The small molecule below binds the protein below.
Small molecule (SMILES): Cc1cc(CCCCCCCOc2ccc(C3=NCCO3)cc2)on1

Sequence of chain 34.C:
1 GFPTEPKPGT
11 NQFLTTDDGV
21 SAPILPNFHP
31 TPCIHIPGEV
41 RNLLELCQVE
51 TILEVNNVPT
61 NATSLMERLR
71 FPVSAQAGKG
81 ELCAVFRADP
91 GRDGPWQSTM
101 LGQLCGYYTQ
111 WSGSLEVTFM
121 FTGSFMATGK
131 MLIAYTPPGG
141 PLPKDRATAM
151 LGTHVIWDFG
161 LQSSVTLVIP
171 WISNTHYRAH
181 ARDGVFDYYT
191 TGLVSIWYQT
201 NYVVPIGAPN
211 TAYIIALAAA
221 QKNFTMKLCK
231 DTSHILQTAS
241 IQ

Sequence of chain 33.C:
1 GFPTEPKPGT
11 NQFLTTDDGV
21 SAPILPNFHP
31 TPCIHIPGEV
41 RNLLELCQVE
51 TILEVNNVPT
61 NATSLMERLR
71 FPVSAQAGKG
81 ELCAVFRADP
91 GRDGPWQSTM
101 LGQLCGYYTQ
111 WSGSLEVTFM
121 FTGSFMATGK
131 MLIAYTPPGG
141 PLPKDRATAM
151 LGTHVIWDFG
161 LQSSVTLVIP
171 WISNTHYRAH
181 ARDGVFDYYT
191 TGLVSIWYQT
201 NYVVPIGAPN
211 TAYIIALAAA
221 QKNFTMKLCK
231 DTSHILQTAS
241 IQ

Sequence of chain 33.A:
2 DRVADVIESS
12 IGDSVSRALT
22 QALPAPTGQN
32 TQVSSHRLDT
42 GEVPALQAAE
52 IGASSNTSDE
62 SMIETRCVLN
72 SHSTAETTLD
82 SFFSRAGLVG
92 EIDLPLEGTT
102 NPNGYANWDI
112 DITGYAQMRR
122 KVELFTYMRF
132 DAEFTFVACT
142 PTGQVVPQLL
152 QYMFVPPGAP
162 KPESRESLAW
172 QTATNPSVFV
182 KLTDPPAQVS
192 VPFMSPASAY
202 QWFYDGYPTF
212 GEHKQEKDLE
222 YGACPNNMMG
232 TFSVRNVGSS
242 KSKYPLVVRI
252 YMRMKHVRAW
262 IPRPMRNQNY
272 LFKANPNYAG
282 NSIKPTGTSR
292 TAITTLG

Binding-site contacts:
Ligand atom C3B contacts residue TRP203 of chain 33.A at 3.2 Å (hydrophobic).
Ligand atom C6C contacts residue TYR201 of chain 33.A at 4.0 Å (hydrophobic).
Ligand atom C5 contacts residue PHE233 of chain 33.A at 3.9 Å (hydrophobic).
Ligand atom O1A contacts residue ASN228 of chain 33.A at 3.7 Å.
Ligand atom C7C contacts residue MET230 of chain 33.A at 4.0 Å (hydrophobic).
Ligand atom C5B contacts residue ILE111 of chain 33.A at 4.0 Å (hydrophobic).
Ligand atom C6B contacts residue ILE113 of chain 33.A at 4.0 Å (hydrophobic).
Ligand atom C5 contacts residue PHE155 of chain 33.A at 3.9 Å (hydrophobic).
Ligand atom C3B contacts residue ASN228 of chain 33.A at 4.0 Å.
Ligand atom C31 contacts residue VAL179 of chain 33.A at 3.5 Å (hydrophobic).
Ligand atom O1 contacts residue PHE233 of chain 33.A at 3.1 Å.
Ligand atom C4C contacts residue VAL192 of chain 33.A at 3.5 Å (hydrophobic).
Ligand atom C4 contacts residue ILE24 of chain 33.C at 4.0 Å (hydrophobic).
Ligand atom O1 contacts residue PHE155 of chain 33.A at 3.5 Å.
Ligand atom C31 contacts residue ILE24 of chain 33.C at 3.6 Å (hydrophobic).
Ligand atom C3C contacts residue PHE135 of chain 33.A at 3.8 Å (hydrophobic).
Ligand atom C4B contacts residue TRP203 of chain 33.A at 3.6 Å (hydrophobic).
Ligand atom O1A contacts residue TRP203 of chain 33.A at 3.3 Å.
Ligand atom C4A contacts residue THR114 of chain 33.A at 3.6 Å.
Ligand atom N3A contacts residue ASP112 of chain 33.A at 2.8 Å (salt-bridge).
Ligand atom C5C contacts residue ILE111 of chain 33.A at 3.7 Å (hydrophobic).
Ligand atom O1B contacts residue MET230 of chain 33.A at 4.0 Å.
Ligand atom C5C contacts residue PHE135 of chain 33.A at 3.5 Å (hydrophobic).
Ligand atom C5B contacts residue ASP112 of chain 33.A at 3.9 Å.
Ligand atom C2B contacts residue TRP203 of chain 33.A at 4.1 Å (hydrophobic).
Ligand atom C4 contacts residue VAL190 of chain 33.A at 3.8 Å (hydrophobic).
Ligand atom C5A contacts residue ASN228 of chain 33.A at 4.0 Å.
Ligand atom C3 contacts residue PHE155 of chain 33.A at 4.0 Å (hydrophobic).
Ligand atom N2 contacts residue PHE233 of chain 33.A at 3.8 Å.
Ligand atom C31 contacts residue PRO177 of chain 33.A at 3.9 Å (hydrophobic).
Ligand atom C4A contacts residue ASP112 of chain 33.A at 3.0 Å.
Ligand atom N3A contacts residue ILE113 of chain 33.A at 3.7 Å.
Ligand atom C4C contacts residue PHE135 of chain 33.A at 3.7 Å (hydrophobic).
Ligand atom O1B contacts residue TYR201 of chain 33.A at 3.4 Å.
Ligand atom C2C contacts residue VAL192 of chain 33.A at 3.7 Å (hydrophobic).
Ligand atom C2A contacts residue TRP203 of chain 33.A at 3.6 Å (hydrophobic).
Ligand atom C4B contacts residue ASN228 of chain 33.A at 4.0 Å.
Ligand atom C5B contacts residue ILE113 of chain 33.A at 3.5 Å (hydrophobic).
Ligand atom C2B contacts residue TYR201 of chain 33.A at 3.4 Å (hydrophobic).
Ligand atom N2 contacts residue PHE155 of chain 33.A at 3.6 Å.